The protein below binds the small molecule below.
Small molecule (SMILES): CC(=O)N[C@H]1[C@H](O[C@H]2[C@H](O)[C@@H](NC(C)=O)CO[C@@H]2CO)O[C@H](CO)[C@@H](O)[C@@H]1O

Sequence of chain 1.A:
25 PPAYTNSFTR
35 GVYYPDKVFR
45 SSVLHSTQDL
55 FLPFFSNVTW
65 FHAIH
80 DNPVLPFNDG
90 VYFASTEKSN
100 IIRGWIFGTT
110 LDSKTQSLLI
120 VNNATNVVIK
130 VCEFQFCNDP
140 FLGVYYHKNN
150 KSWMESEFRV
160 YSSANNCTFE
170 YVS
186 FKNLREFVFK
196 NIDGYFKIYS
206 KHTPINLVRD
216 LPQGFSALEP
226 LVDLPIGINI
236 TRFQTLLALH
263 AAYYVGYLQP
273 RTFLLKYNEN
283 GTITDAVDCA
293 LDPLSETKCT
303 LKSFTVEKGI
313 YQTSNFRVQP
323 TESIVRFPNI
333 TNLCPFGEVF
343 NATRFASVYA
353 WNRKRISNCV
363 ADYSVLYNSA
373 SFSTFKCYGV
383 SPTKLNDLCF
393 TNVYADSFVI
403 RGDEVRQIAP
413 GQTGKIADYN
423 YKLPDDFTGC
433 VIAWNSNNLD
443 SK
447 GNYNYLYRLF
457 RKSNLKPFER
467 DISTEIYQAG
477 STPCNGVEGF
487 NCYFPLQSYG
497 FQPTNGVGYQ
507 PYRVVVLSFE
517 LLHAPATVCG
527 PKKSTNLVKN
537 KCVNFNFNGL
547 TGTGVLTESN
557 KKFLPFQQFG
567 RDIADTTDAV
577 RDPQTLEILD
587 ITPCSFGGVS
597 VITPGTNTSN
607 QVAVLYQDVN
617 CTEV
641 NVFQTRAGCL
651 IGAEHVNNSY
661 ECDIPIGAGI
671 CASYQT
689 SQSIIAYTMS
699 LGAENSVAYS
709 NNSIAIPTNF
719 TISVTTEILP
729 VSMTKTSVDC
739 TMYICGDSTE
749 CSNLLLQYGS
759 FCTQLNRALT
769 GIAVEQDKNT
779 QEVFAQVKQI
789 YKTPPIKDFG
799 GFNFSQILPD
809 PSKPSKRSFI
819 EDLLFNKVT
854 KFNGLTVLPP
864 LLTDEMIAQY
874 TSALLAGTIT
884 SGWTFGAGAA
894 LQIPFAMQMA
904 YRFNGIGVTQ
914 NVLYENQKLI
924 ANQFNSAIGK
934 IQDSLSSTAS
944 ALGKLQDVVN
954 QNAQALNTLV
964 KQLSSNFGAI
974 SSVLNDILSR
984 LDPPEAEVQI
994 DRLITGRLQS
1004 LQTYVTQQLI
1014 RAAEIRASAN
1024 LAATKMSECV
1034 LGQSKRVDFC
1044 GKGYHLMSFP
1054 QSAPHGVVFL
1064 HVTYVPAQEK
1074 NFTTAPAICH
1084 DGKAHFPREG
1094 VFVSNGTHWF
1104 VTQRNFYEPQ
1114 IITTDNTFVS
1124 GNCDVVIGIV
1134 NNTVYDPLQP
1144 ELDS

Binding-site contacts:
Ligand atom C1 contacts residue LEU922 of chain 1.A at 4.2 Å (hydrophobic).
Ligand atom O7 contacts residue ASN717 of chain 1.A at 3.8 Å.
Ligand atom O6 contacts residue PHE718 of chain 1.A at 4.3 Å.
Ligand atom C4 contacts residue ASN717 of chain 1.A at 4.2 Å.
Ligand atom C8 contacts residue LEU922 of chain 1.A at 4.5 Å (hydrophobic).
Ligand atom N2 contacts residue ASN717 of chain 1.A at 2.7 Å (h-bond).
Ligand atom C7 contacts residue LEU922 of chain 1.A at 3.9 Å (hydrophobic).
Ligand atom C8 contacts residue ASN717 of chain 1.A at 4.5 Å.
Ligand atom O6 contacts residue ASN717 of chain 1.A at 4.5 Å.
Ligand atom C6 contacts residue GLN926 of chain 1.A at 4.0 Å.
Ligand atom C3 contacts residue LEU922 of chain 1.A at 4.2 Å (hydrophobic).
Ligand atom C7 contacts residue ASN717 of chain 1.A at 3.4 Å.
Ligand atom C5 contacts residue LEU922 of chain 1.A at 4.0 Å (hydrophobic).
Ligand atom O6 contacts residue GLN926 of chain 1.A at 3.6 Å (h-bond).
Ligand atom C3 contacts residue ASN717 of chain 1.A at 3.7 Å.
Ligand atom C1 contacts residue ASN717 of chain 1.A at 1.4 Å.
Ligand atom C5 contacts residue ASN717 of chain 1.A at 3.6 Å.
Ligand atom N2 contacts residue LEU922 of chain 1.A at 4.3 Å.
Ligand atom C2 contacts residue ASN717 of chain 1.A at 2.3 Å.
Ligand atom O4 contacts residue LEU922 of chain 1.A at 3.8 Å.
Ligand atom O7 contacts residue LEU922 of chain 1.A at 3.7 Å.
Ligand atom C4 contacts residue LEU922 of chain 1.A at 4.4 Å (hydrophobic).
Ligand atom C5 contacts residue GLN926 of chain 1.A at 4.2 Å.
Ligand atom O5 contacts residue ASN717 of chain 1.A at 2.4 Å (h-bond).